Sequence of chain 1.F:
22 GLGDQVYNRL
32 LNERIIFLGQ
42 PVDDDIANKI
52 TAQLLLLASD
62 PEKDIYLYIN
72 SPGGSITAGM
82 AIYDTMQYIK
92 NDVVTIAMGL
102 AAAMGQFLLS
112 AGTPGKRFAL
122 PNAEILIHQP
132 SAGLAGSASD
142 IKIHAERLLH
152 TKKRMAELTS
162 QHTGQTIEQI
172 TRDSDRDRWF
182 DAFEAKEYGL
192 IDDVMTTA

Sequence of chain 1.G:
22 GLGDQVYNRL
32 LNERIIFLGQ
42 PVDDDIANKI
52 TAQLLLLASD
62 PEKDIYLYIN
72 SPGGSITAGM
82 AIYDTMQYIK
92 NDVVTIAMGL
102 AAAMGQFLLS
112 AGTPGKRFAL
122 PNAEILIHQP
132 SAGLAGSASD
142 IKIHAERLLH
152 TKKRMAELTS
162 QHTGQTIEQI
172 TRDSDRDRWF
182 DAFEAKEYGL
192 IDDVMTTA

Binding-site contacts:
Ligand atom CE1 contacts residue THR86 of chain 1.F at 3.8 Å.
Ligand atom CE2 contacts residue ILE97 of chain 1.G at 4.1 Å (hydrophobic).
Ligand atom C2 contacts residue LEU56 of chain 1.F at 4.0 Å (hydrophobic).
Ligand atom C8 contacts residue GLU34 of chain 1.G at 3.7 Å.
Ligand atom CD1 contacts residue TYR89 of chain 1.F at 3.5 Å (hydrophobic).
Ligand atom CD2 contacts residue TYR69 of chain 1.G at 3.9 Å (hydrophobic).
Ligand atom CE1 contacts residue LEU56 of chain 1.F at 3.6 Å (hydrophobic).
Ligand atom CG contacts residue TYR89 of chain 1.F at 4.1 Å (hydrophobic).
Ligand atom CA contacts residue TYR89 of chain 1.F at 3.5 Å (hydrophobic).
Ligand atom C contacts residue TYR89 of chain 1.F at 3.3 Å (hydrophobic).
Ligand atom CD2 contacts residue ILE97 of chain 1.G at 3.9 Å (hydrophobic).
Ligand atom CB contacts residue TYR67 of chain 1.G at 3.5 Å (hydrophobic).
Ligand atom N contacts residue TYR89 of chain 1.F at 3.7 Å.
Ligand atom C7 contacts residue SER60 of chain 1.F at 3.4 Å.
Ligand atom C6 contacts residue LEU31 of chain 1.G at 3.6 Å (hydrophobic).
Ligand atom O contacts residue TYR89 of chain 1.F at 3.4 Å (h-bond).
Ligand atom C8 contacts residue LEU57 of chain 1.F at 3.7 Å (hydrophobic).
Ligand atom CG contacts residue ILE36 of chain 1.G at 4.0 Å (hydrophobic).
Ligand atom CE contacts residue GLU34 of chain 1.G at 3.5 Å.
Ligand atom N contacts residue TYR69 of chain 1.G at 3.7 Å.
Ligand atom O contacts residue TYR89 of chain 1.F at 2.9 Å (h-bond).
Ligand atom O contacts residue TYR67 of chain 1.G at 3.9 Å.
Ligand atom CE contacts residue ILE36 of chain 1.G at 4.0 Å (hydrophobic).
Ligand atom CE1 contacts residue TYR89 of chain 1.F at 4.0 Å (hydrophobic).
Ligand atom CD contacts residue ILE36 of chain 1.G at 3.8 Å (hydrophobic).
Ligand atom C5 contacts residue LEU56 of chain 1.F at 4.0 Å (hydrophobic).
Ligand atom CD contacts residue ALA199 of chain 1.G at 3.5 Å (hydrophobic).
Ligand atom C6 contacts residue GLU34 of chain 1.G at 3.9 Å.
Ligand atom C contacts residue TYR89 of chain 1.F at 4.0 Å (hydrophobic).
Ligand atom O contacts residue TYR69 of chain 1.G at 2.7 Å (h-bond).
Ligand atom CD1 contacts residue LEU56 of chain 1.F at 3.8 Å (hydrophobic).
Ligand atom C7 contacts residue LEU57 of chain 1.F at 4.1 Å (hydrophobic).
Ligand atom CE contacts residue TYR67 of chain 1.G at 3.4 Å (hydrophobic).
Ligand atom C contacts residue TYR69 of chain 1.G at 3.8 Å (hydrophobic).
Ligand atom CE2 contacts residue MET99 of chain 1.G at 4.0 Å (hydrophobic).
Ligand atom C7 contacts residue GLU34 of chain 1.G at 4.0 Å.
Ligand atom CD contacts residue TYR69 of chain 1.G at 4.0 Å (hydrophobic).
Ligand atom CB contacts residue TYR89 of chain 1.F at 3.7 Å (hydrophobic).
Ligand atom CA contacts residue TYR67 of chain 1.G at 3.5 Å (hydrophobic).
Ligand atom C contacts residue TYR89 of chain 1.F at 3.8 Å (hydrophobic).

The small molecule below binds the protein below.
Small molecule (SMILES): C/C=C/C=C/C=C/C(=O)N[C@@H](Cc1ccccc1)C(=O)N[C@H]1COC(=O)[C@@H]2C[C@@H](C)CN2C(=O)[C@H](C)NC(=O)[C@H](C)N(C)C(=O)[C@@H]2CCCN2C1=O